The small molecule below binds the protein below.
Small molecule (SMILES): Nc1ncnc2c1ncn2[C@H]1C[C@H](O)[C@@H](CO[P](=O)(O)O[P](=O)(O)OP(=O)(O)O)O1

Binding-site contacts:
Ligand atom C1' contacts residue THR622 of chain 1.B at 4.3 Å.
Ligand atom O4' contacts residue THR622 of chain 1.B at 4.4 Å.
Ligand atom O3' contacts residue SER414 of chain 1.B at 3.9 Å.
Ligand atom O3G contacts residue LYS560 of chain 1.B at 3.0 Å.
Ligand atom O3' contacts residue LEU415 of chain 1.B at 3.4 Å (h-bond).
Ligand atom C3' contacts residue TYR416 of chain 1.B at 4.1 Å (hydrophobic).
Ligand atom C2' contacts residue TYR416 of chain 1.B at 3.0 Å (hydrophobic).
Ligand atom O2G contacts residue ARG482 of chain 1.B at 3.4 Å (salt-bridge).
Ligand atom C4' contacts residue ASP623 of chain 1.B at 3.6 Å.
Ligand atom O1B contacts residue SER414 of chain 1.B at 3.2 Å.
Ligand atom O3B contacts residue ASN564 of chain 1.B at 3.9 Å.
Ligand atom C1' contacts residue TYR416 of chain 1.B at 4.0 Å (hydrophobic).
Ligand atom O2A contacts residue ASP623 of chain 1.B at 4.0 Å.
Ligand atom O3G contacts residue ASN564 of chain 1.B at 3.7 Å.
Ligand atom O1B contacts residue ASN564 of chain 1.B at 4.3 Å.
Ligand atom PG contacts residue LYS560 of chain 1.B at 4.5 Å.
Ligand atom PB contacts residue ASN564 of chain 1.B at 4.4 Å.
Ligand atom C8 contacts residue TYR416 of chain 1.B at 4.4 Å (hydrophobic).
Ligand atom O3A contacts residue ASN564 of chain 1.B at 3.8 Å.
Ligand atom O3B contacts residue ARG482 of chain 1.B at 4.5 Å.
Ligand atom O3' contacts residue PRO417 of chain 1.B at 4.1 Å.
Ligand atom O3' contacts residue TYR416 of chain 1.B at 3.6 Å (h-bond).
Ligand atom O5' contacts residue ASP623 of chain 1.B at 4.3 Å.
Ligand atom C5' contacts residue ASP623 of chain 1.B at 3.0 Å.

Sequence of chain 1.B:
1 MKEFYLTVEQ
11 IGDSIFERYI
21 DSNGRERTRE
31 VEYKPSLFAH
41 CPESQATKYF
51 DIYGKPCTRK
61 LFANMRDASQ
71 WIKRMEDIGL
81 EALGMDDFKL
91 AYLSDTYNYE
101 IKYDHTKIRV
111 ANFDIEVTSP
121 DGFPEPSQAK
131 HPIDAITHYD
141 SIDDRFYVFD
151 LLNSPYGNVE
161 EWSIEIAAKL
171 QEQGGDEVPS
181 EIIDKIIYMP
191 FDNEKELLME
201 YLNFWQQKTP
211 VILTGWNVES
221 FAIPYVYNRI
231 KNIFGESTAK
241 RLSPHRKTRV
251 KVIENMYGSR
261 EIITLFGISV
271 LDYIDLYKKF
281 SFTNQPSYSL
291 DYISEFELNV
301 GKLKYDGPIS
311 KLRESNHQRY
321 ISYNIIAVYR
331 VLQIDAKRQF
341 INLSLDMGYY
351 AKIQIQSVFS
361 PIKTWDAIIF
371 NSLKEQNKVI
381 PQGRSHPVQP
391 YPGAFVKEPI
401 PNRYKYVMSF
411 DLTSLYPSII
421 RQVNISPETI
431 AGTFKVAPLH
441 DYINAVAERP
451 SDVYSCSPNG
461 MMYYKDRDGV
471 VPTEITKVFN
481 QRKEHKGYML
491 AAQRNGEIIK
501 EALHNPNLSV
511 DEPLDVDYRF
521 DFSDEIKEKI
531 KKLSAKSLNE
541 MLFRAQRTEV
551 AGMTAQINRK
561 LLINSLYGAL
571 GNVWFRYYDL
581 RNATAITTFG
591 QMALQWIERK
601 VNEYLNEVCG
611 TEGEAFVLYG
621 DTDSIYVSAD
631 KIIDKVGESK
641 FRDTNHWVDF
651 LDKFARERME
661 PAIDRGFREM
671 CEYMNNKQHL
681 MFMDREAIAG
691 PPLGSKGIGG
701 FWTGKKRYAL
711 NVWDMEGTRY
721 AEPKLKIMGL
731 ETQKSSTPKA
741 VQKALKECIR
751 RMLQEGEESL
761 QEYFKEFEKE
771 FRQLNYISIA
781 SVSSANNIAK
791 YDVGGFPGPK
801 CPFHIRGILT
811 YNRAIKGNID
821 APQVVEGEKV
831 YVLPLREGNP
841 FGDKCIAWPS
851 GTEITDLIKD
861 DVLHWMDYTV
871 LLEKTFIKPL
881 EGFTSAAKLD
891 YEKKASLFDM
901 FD